Binding-site contacts:
Ligand atom C03 contacts residue ALA360 of chain 1.B at 3.1 Å (hydrophobic).
Ligand atom C19 contacts residue PHE137 of chain 1.B at 3.9 Å (hydrophobic).
Ligand atom C18 contacts residue ARG237 of chain 1.B at 3.4 Å.
Ligand atom C11 contacts residue SER70 of chain 1.B at 3.9 Å.
Ligand atom O04 contacts residue GOL1 of chain 1.E at 3.5 Å (h-bond).
Ligand atom C14 contacts residue LEU239 of chain 1.B at 3.6 Å (hydrophobic).
Ligand atom O05 contacts residue SER70 of chain 1.B at 3.6 Å.
Ligand atom C06 contacts residue PHE137 of chain 1.B at 3.5 Å (hydrophobic).
Ligand atom O04 contacts residue ALA360 of chain 1.B at 3.0 Å (h-bond).
Ligand atom O13 contacts residue LEU239 of chain 1.B at 3.6 Å.
Ligand atom C02 contacts residue PHE137 of chain 1.B at 3.8 Å (hydrophobic).
Ligand atom C17 contacts residue ARG237 of chain 1.B at 3.5 Å.
Ligand atom O05 contacts residue GOL1 of chain 1.E at 2.4 Å (h-bond).
Ligand atom O04 contacts residue TYR69 of chain 1.B at 3.4 Å.
Ligand atom C01 contacts residue PHE137 of chain 1.B at 3.3 Å (hydrophobic).
Ligand atom C02 contacts residue ALA360 of chain 1.B at 3.6 Å (hydrophobic).
Ligand atom C07 contacts residue ALA360 of chain 1.B at 3.7 Å (hydrophobic).
Ligand atom C12 contacts residue TYR69 of chain 1.B at 3.6 Å (hydrophobic).
Ligand atom C01 contacts residue SER70 of chain 1.B at 3.9 Å.
Ligand atom C19 contacts residue LEU239 of chain 1.B at 3.8 Å (hydrophobic).
Ligand atom C11 contacts residue TYR135 of chain 1.B at 3.7 Å (hydrophobic).
Ligand atom O05 contacts residue ALA360 of chain 1.B at 3.1 Å (h-bond).
Ligand atom C16 contacts residue ARG237 of chain 1.B at 3.7 Å.
Ligand atom C01 contacts residue TYR182 of chain 1.B at 3.8 Å (hydrophobic).
Ligand atom C11 contacts residue PHE137 of chain 1.B at 3.7 Å (hydrophobic).
Ligand atom C03 contacts residue GOL1 of chain 1.E at 3.1 Å.
Ligand atom C15 contacts residue LEU239 of chain 1.B at 3.8 Å (hydrophobic).
Ligand atom C08 contacts residue TYR69 of chain 1.B at 3.8 Å (hydrophobic).
Ligand atom C09 contacts residue HIS273 of chain 1.B at 3.7 Å.
Ligand atom O04 contacts residue SER70 of chain 1.B at 2.5 Å (h-bond).
Ligand atom C17 contacts residue SER238 of chain 1.B at 3.8 Å.
Ligand atom C10 contacts residue HIS273 of chain 1.B at 3.5 Å.
Ligand atom C07 contacts residue PHE137 of chain 1.B at 3.8 Å (hydrophobic).
Ligand atom C02 contacts residue SER70 of chain 1.B at 3.9 Å.
Ligand atom C01 contacts residue GOL1 of chain 1.E at 3.7 Å.
Ligand atom O13 contacts residue TYR69 of chain 1.B at 3.3 Å.
Ligand atom C17 contacts residue LEU239 of chain 1.B at 3.8 Å (hydrophobic).
Ligand atom C09 contacts residue ILE153 of chain 1.B at 3.7 Å (hydrophobic).
Ligand atom C03 contacts residue SER70 of chain 1.B at 3.1 Å.
Ligand atom O05 contacts residue GLY359 of chain 1.B at 3.8 Å.

Sequence of chain 1.B:
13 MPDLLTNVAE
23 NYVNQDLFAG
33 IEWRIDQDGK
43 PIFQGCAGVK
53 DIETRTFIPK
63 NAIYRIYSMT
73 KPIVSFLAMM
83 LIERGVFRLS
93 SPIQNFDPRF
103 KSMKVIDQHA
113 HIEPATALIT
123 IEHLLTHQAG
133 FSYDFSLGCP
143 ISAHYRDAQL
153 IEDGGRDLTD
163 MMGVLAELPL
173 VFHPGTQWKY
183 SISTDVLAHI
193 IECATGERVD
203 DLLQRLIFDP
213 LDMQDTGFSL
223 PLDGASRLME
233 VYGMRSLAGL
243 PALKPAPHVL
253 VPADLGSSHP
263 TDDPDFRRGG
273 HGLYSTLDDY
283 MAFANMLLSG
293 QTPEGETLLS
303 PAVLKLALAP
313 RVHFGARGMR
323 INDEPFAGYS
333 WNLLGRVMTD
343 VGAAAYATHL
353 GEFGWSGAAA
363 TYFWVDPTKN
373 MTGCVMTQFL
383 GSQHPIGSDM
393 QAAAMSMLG

The protein below binds the small molecule below.
Small molecule (SMILES): C[C@H](C(=O)O)c1cccc(C(=O)c2ccccc2)c1